Binding-site contacts:
Ligand atom C1 contacts residue ASN35 of chain 1.F at 1.4 Å.
Ligand atom C6 contacts residue ASN40 of chain 1.F at 4.5 Å.
Ligand atom C7 contacts residue ASN35 of chain 1.F at 3.3 Å.
Ligand atom N2 contacts residue ASN35 of chain 1.F at 2.9 Å (h-bond).
Ligand atom C3 contacts residue ASN35 of chain 1.F at 3.8 Å.
Ligand atom C5 contacts residue ASN35 of chain 1.F at 3.7 Å.
Ligand atom C6 contacts residue GLU39 of chain 1.F at 3.3 Å.
Ligand atom C4 contacts residue ASN35 of chain 1.F at 4.2 Å.
Ligand atom C1 contacts residue ASN40 of chain 1.F at 4.0 Å.
Ligand atom O6 contacts residue ASN40 of chain 1.F at 3.9 Å.
Ligand atom O7 contacts residue ASN35 of chain 1.F at 3.3 Å (h-bond).
Ligand atom O5 contacts residue ASN35 of chain 1.F at 2.4 Å (h-bond).
Ligand atom O5 contacts residue ASN40 of chain 1.F at 3.5 Å (h-bond).
Ligand atom C8 contacts residue ASN35 of chain 1.F at 4.4 Å.
Ligand atom C2 contacts residue ASN35 of chain 1.F at 2.4 Å.
Ligand atom O6 contacts residue GLU39 of chain 1.F at 2.7 Å (salt-bridge).

This small molecule binds to this protein.
Small molecule (SMILES): CC(=O)N[C@@H]1[C@@H](O)[C@H](O)[C@@H](CO)O[C@H]1O

Sequence of chain 1.F:
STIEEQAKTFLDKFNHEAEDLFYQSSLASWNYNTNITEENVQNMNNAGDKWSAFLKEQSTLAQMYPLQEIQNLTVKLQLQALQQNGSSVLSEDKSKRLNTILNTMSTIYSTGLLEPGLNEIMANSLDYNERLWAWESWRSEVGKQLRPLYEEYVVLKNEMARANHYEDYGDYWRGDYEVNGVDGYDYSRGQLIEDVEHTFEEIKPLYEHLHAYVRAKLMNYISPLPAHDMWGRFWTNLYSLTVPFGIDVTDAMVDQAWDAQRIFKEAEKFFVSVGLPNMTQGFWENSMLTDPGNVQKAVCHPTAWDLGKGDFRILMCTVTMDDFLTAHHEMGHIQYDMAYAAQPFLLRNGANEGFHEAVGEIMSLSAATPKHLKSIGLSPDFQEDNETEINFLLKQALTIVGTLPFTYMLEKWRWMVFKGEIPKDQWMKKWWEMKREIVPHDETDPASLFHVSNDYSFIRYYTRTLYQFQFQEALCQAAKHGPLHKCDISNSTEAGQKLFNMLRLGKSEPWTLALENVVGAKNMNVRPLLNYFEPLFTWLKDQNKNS